Sequence of chain 33.A:
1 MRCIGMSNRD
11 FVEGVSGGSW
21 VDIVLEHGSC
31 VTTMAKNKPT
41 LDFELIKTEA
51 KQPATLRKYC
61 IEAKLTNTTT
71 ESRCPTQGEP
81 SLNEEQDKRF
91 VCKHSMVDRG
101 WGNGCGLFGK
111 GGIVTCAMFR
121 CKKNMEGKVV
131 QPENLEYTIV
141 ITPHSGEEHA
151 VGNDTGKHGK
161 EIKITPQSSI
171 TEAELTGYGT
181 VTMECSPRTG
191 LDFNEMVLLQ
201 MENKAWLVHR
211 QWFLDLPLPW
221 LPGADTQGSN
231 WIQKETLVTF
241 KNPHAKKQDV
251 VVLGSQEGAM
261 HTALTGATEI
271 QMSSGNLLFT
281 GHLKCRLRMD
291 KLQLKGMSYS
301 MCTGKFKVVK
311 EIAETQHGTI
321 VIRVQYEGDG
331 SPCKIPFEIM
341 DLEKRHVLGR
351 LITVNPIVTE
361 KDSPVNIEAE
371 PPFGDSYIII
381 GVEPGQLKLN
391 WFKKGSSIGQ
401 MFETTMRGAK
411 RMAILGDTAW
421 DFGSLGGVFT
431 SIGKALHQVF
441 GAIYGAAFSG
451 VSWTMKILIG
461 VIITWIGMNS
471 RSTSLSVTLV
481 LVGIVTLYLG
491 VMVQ

Binding-site contacts:
Ligand atom C6 contacts residue HIS158 of chain 33.A at 3.8 Å.
Ligand atom O5 contacts residue HIS158 of chain 33.A at 3.1 Å.
Ligand atom O7 contacts residue ASN153 of chain 33.A at 4.0 Å.
Ligand atom O7 contacts residue HIS149 of chain 33.A at 3.3 Å.
Ligand atom C1 contacts residue ASN153 of chain 33.A at 1.4 Å.
Ligand atom C6 contacts residue LYS157 of chain 33.A at 3.8 Å.
Ligand atom C7 contacts residue HIS149 of chain 33.A at 4.2 Å.
Ligand atom O3 contacts residue HIS149 of chain 33.A at 4.4 Å.
Ligand atom C8 contacts residue GLY102 of chain 33.C at 3.3 Å.
Ligand atom C8 contacts residue ASN103 of chain 33.C at 4.5 Å.
Ligand atom C5 contacts residue LYS157 of chain 33.A at 4.1 Å.
Ligand atom C5 contacts residue HIS158 of chain 33.A at 4.1 Å.
Ligand atom O5 contacts residue ASN153 of chain 33.A at 2.4 Å (h-bond).
Ligand atom C1 contacts residue HIS149 of chain 33.A at 4.0 Å.
Ligand atom N2 contacts residue ASN153 of chain 33.A at 2.9 Å (h-bond).
Ligand atom C1 contacts residue HIS158 of chain 33.A at 4.0 Å.
Ligand atom O6 contacts residue LYS157 of chain 33.A at 3.8 Å.
Ligand atom C4 contacts residue ASN153 of chain 33.A at 4.2 Å.
Ligand atom C2 contacts residue HIS149 of chain 33.A at 3.6 Å.
Ligand atom C5 contacts residue ASN153 of chain 33.A at 3.7 Å.
Ligand atom C8 contacts residue TRP101 of chain 33.C at 3.6 Å (hydrophobic).
Ligand atom O5 contacts residue THR155 of chain 33.A at 4.3 Å.
Ligand atom C2 contacts residue ASN153 of chain 33.A at 2.5 Å.
Ligand atom N2 contacts residue HIS149 of chain 33.A at 4.3 Å.
Ligand atom C3 contacts residue ASN153 of chain 33.A at 3.8 Å.
Ligand atom C1 contacts residue THR155 of chain 33.A at 3.9 Å.
Ligand atom C7 contacts residue ASN153 of chain 33.A at 3.7 Å.
Ligand atom O5 contacts residue HIS149 of chain 33.A at 4.1 Å.

The protein below binds the small molecule below.
Small molecule (SMILES): CC(=O)N[C@@H]1[C@@H](O)[C@H](O)[C@@H](CO)O[C@H]1O

Sequence of chain 33.C:
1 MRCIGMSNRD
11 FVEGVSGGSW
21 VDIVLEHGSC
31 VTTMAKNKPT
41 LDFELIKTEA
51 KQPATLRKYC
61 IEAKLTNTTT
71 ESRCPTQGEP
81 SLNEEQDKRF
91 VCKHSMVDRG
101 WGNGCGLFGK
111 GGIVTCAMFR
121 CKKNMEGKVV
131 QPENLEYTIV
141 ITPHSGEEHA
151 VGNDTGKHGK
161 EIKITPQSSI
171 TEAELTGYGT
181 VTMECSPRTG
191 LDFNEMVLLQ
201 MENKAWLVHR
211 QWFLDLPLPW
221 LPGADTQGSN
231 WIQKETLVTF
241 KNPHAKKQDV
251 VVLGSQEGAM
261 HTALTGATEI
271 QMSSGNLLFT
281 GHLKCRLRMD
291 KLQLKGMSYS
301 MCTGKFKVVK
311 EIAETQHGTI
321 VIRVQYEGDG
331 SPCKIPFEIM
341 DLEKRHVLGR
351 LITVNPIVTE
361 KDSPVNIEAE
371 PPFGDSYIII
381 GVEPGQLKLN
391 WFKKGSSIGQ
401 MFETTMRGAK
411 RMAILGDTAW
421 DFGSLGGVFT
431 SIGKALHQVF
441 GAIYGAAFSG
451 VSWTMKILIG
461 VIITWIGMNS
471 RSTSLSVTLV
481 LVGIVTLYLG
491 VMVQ